A small-molecule ligand and the protein it binds are described below.
Small molecule (SMILES): O=P(O)(O)O[C@H]1O[C@H](CO)[C@@H](O)[C@H]1O

Binding-site contacts:
Ligand atom C1 contacts residue SER35 of chain 1.A at 3.7 Å.
Ligand atom O2P contacts residue ASN117 of chain 1.A at 3.2 Å.
Ligand atom P contacts residue ARG86 of chain 1.A at 3.7 Å.
Ligand atom O1P contacts residue ARG86 of chain 1.A at 3.0 Å (salt-bridge).
Ligand atom O2 contacts residue HIS88 of chain 1.A at 3.8 Å.
Ligand atom O5 contacts residue VAL262 of chain 1.A at 3.7 Å.
Ligand atom O5 contacts residue CYT1 of chain 1.B at 3.9 Å.
Ligand atom O5 contacts residue TYR202 of chain 1.A at 2.8 Å (h-bond).
Ligand atom O2P contacts residue LEU118 of chain 1.A at 3.8 Å.
Ligand atom P contacts residue HIS88 of chain 1.A at 3.8 Å.
Ligand atom O3P contacts residue SER35 of chain 1.A at 3.0 Å (h-bond).
Ligand atom C1 contacts residue LEU118 of chain 1.A at 3.5 Å (hydrophobic).
Ligand atom O2P contacts residue SER222 of chain 1.A at 2.6 Å (h-bond).
Ligand atom P contacts residue SER222 of chain 1.A at 3.8 Å.
Ligand atom O3 contacts residue HIS88 of chain 1.A at 3.4 Å (h-bond).
Ligand atom O1 contacts residue HIS88 of chain 1.A at 3.8 Å.
Ligand atom O3 contacts residue TYR90 of chain 1.A at 2.6 Å (h-bond).
Ligand atom C3 contacts residue TYR90 of chain 1.A at 3.7 Å (hydrophobic).
Ligand atom C4 contacts residue HIS259 of chain 1.A at 3.9 Å.
Ligand atom C5 contacts residue PHE161 of chain 2.A at 3.7 Å (hydrophobic).
Ligand atom O3P contacts residue ASN117 of chain 1.A at 3.2 Å.
Ligand atom O4 contacts residue SER35 of chain 1.A at 3.3 Å (h-bond).
Ligand atom O2 contacts residue SER222 of chain 1.A at 3.8 Å.
Ligand atom O1P contacts residue SER35 of chain 1.A at 3.9 Å.
Ligand atom P contacts residue SER35 of chain 1.A at 3.7 Å.
Ligand atom O5 contacts residue HIS259 of chain 1.A at 2.9 Å (h-bond).
Ligand atom C4 contacts residue PHE161 of chain 2.A at 3.6 Å (hydrophobic).
Ligand atom O2P contacts residue ARG86 of chain 1.A at 3.8 Å.
Ligand atom C4 contacts residue SER35 of chain 1.A at 3.8 Å.
Ligand atom O1 contacts residue SER35 of chain 1.A at 2.9 Å (h-bond).
Ligand atom O3P contacts residue LEU118 of chain 1.A at 2.7 Å (h-bond).
Ligand atom O2 contacts residue MET221 of chain 1.A at 3.4 Å.
Ligand atom P contacts residue LEU118 of chain 1.A at 3.9 Å.
Ligand atom O3P contacts residue GLY34 of chain 1.A at 3.3 Å.
Ligand atom C5 contacts residue HIS259 of chain 1.A at 3.8 Å.
Ligand atom O3 contacts residue PHE161 of chain 2.A at 3.5 Å.
Ligand atom C3 contacts residue PHE161 of chain 2.A at 3.5 Å (hydrophobic).
Ligand atom C5 contacts residue CYT1 of chain 1.B at 3.9 Å.
Ligand atom O1P contacts residue HIS88 of chain 1.A at 2.8 Å (h-bond).
Ligand atom C5 contacts residue TYR202 of chain 1.A at 3.5 Å (hydrophobic).

Sequence of chain 1.A:
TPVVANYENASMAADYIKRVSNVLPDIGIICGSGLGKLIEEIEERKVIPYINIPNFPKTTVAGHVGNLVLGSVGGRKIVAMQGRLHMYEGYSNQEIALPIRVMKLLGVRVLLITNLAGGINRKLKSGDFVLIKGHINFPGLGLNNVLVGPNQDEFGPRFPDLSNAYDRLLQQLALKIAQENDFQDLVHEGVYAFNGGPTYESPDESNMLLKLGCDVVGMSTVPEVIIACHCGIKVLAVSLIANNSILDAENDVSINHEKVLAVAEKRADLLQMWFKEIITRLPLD

Sequence of chain 2.A:
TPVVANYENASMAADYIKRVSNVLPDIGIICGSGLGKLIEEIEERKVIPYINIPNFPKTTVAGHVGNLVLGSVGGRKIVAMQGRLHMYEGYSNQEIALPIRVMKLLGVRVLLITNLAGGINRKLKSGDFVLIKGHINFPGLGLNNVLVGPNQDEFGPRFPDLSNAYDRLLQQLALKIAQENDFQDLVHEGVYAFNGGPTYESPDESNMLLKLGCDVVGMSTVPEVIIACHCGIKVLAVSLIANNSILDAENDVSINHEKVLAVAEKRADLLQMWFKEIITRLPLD